Sequence of chain 1.A:
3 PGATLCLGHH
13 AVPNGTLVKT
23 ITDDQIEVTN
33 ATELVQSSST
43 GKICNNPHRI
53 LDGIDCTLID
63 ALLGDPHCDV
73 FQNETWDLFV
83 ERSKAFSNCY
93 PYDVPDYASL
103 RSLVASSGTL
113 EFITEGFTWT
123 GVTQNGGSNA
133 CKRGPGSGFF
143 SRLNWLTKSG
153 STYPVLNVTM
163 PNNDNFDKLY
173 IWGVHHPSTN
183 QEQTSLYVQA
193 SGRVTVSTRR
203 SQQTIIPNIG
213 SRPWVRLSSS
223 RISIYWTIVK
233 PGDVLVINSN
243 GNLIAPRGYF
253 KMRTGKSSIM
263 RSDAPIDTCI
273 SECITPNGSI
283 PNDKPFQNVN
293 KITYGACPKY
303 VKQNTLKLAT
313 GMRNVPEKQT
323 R

This protein binds this small molecule.
Small molecule (SMILES): CC(=O)N[C@@H]1[C@@H](O)[C@H](O)[C@@H](CO)O[C@H]1O

Binding-site contacts:
Ligand atom C6 contacts residue THR34 of chain 1.A at 4.0 Å.
Ligand atom C5 contacts residue ASN32 of chain 1.A at 3.7 Å.
Ligand atom O5 contacts residue ASN32 of chain 1.A at 2.4 Å (h-bond).
Ligand atom O5 contacts residue ALA33 of chain 1.A at 3.8 Å.
Ligand atom O6 contacts residue THR34 of chain 1.A at 3.6 Å.
Ligand atom O6 contacts residue ALA33 of chain 1.A at 2.8 Å (h-bond).
Ligand atom C3 contacts residue ASN32 of chain 1.A at 4.0 Å.
Ligand atom C4 contacts residue ASN32 of chain 1.A at 4.4 Å.
Ligand atom N2 contacts residue ASN32 of chain 1.A at 3.0 Å (h-bond).
Ligand atom C8 contacts residue ASN32 of chain 1.A at 4.4 Å.
Ligand atom C7 contacts residue ASN32 of chain 1.A at 3.4 Å.
Ligand atom C6 contacts residue ALA33 of chain 1.A at 3.9 Å (hydrophobic).
Ligand atom C2 contacts residue ASN32 of chain 1.A at 2.6 Å.
Ligand atom O7 contacts residue ASN32 of chain 1.A at 3.5 Å (h-bond).
Ligand atom C5 contacts residue ALA33 of chain 1.A at 4.3 Å (hydrophobic).
Ligand atom C1 contacts residue ASN32 of chain 1.A at 1.5 Å.